Binding-site contacts:
Ligand atom C1 contacts residue GLN123 of chain 1.B at 3.7 Å.
Ligand atom C14 contacts residue HIS126 of chain 1.B at 3.8 Å.
Ligand atom C3 contacts residue ALA124 of chain 1.B at 3.9 Å (hydrophobic).
Ligand atom O25 contacts residue ALA124 of chain 1.B at 3.5 Å.
Ligand atom O25 contacts residue HIS126 of chain 1.B at 2.8 Å (h-bond).
Ligand atom C1 contacts residue ALA124 of chain 1.B at 3.6 Å (hydrophobic).
Ligand atom C15 contacts residue LYS128 of chain 1.B at 3.6 Å.
Ligand atom C14 contacts residue ALA124 of chain 1.B at 3.9 Å (hydrophobic).
Ligand atom C12 contacts residue GLN50 of chain 1.A at 3.8 Å.
Ligand atom C16 contacts residue GLN50 of chain 1.A at 3.2 Å.
Ligand atom O29 contacts residue THR129 of chain 1.B at 2.8 Å (h-bond).
Ligand atom C17 contacts residue GLU125 of chain 1.B at 2.6 Å.
Ligand atom C22 contacts residue GLU125 of chain 1.B at 3.9 Å.
Ligand atom O25 contacts residue GLU125 of chain 1.B at 3.2 Å (salt-bridge).
Ligand atom C5 contacts residue THR80 of chain 1.A at 3.9 Å.
Ligand atom O27 contacts residue GLU125 of chain 1.B at 2.9 Å (salt-bridge).
Ligand atom C14 contacts residue GLU125 of chain 1.B at 3.4 Å.
Ligand atom O25 contacts residue THR129 of chain 1.B at 2.8 Å (h-bond).
Ligand atom O26 contacts residue GLU125 of chain 1.B at 3.2 Å.
Ligand atom C11 contacts residue GLN50 of chain 1.A at 3.7 Å.
Ligand atom O28 contacts residue GLN50 of chain 1.A at 3.7 Å.
Ligand atom C15 contacts residue THR129 of chain 1.B at 3.3 Å.
Ligand atom C1 contacts residue ASP122 of chain 1.B at 3.6 Å.
Ligand atom C15 contacts residue TYR54 of chain 1.A at 3.9 Å (hydrophobic).
Ligand atom C14 contacts residue THR129 of chain 1.B at 3.5 Å.
Ligand atom C2 contacts residue GLN123 of chain 1.B at 3.2 Å.
Ligand atom O29 contacts residue GLN50 of chain 1.A at 3.9 Å.
Ligand atom O29 contacts residue HIS126 of chain 1.B at 3.2 Å (h-bond).
Ligand atom C8 contacts residue THR129 of chain 1.B at 3.4 Å.
Ligand atom C18 contacts residue GLN50 of chain 1.A at 3.6 Å.
Ligand atom C7 contacts residue GLU125 of chain 1.B at 3.9 Å.
Ligand atom O27 contacts residue ALA124 of chain 1.B at 3.7 Å.
Ligand atom C3 contacts residue GLU125 of chain 1.B at 3.7 Å.
Ligand atom C6 contacts residue GLN50 of chain 1.A at 3.6 Å.
Ligand atom C2 contacts residue ALA124 of chain 1.B at 3.6 Å (hydrophobic).
Ligand atom C4 contacts residue GLN123 of chain 1.B at 3.5 Å.
Ligand atom C12 contacts residue THR129 of chain 1.B at 3.0 Å.
Ligand atom C11 contacts residue THR129 of chain 1.B at 3.8 Å.
Ligand atom C13 contacts residue GLU125 of chain 1.B at 3.9 Å.
Ligand atom O28 contacts residue TYR54 of chain 1.A at 3.3 Å.

A small-molecule ligand and the protein it binds are described below.
Small molecule (SMILES): CC[C@H](C)NC(=O)c1ccccc1C[NH+](C)Cc1ccc2c(c1C(=O)O)OCO2

Sequence of chain 1.A:
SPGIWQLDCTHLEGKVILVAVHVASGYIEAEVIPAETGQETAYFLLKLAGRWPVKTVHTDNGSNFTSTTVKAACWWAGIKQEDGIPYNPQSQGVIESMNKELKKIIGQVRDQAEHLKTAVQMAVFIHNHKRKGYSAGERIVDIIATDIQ

Sequence of chain 1.B:
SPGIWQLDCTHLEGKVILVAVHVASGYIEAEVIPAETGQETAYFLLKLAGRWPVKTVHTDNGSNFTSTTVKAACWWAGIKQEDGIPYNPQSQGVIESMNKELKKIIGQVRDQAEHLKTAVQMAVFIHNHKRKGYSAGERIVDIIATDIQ